Sequence of chain 1.A:
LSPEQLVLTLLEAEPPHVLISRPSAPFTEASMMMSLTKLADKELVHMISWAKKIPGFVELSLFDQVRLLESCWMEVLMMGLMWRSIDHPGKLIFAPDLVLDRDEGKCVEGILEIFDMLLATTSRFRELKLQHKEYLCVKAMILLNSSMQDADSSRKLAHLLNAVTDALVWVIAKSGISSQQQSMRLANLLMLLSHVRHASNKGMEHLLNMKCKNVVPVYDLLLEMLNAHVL

The protein below binds the small molecule below.
Small molecule (SMILES): CC(C)C[C@H](NC(=O)[C@H](CCC(N)=O)NC(=O)[C@@H](NC(=O)[C@H](CC(C)C)NC(=O)[C@@H](N)CCCCN)C(C)C)C(=O)N[C@@H](CC(C)C)C(=O)N[C@H](C(=O)N[C@H](C(=O)N[C@H](C(=O)O)[C@@H](C)O)[C@@H](C)O)[C@@H](C)O

Binding-site contacts:
Ligand atom CD2 contacts residue ILE50 of chain 1.A at 3.6 Å (hydrophobic).
Ligand atom C contacts residue ILE50 of chain 1.A at 4.1 Å (hydrophobic).
Ligand atom CD2 contacts residue GLN67 of chain 1.A at 3.7 Å.
Ligand atom CB contacts residue ILE50 of chain 1.A at 3.9 Å (hydrophobic).
Ligand atom CD1 contacts residue LEU230 of chain 1.A at 4.3 Å (hydrophobic).
Ligand atom C contacts residue LYS54 of chain 1.A at 4.1 Å.
Ligand atom CD1 contacts residue VAL47 of chain 1.A at 4.2 Å (hydrophobic).
Ligand atom CG contacts residue ILE50 of chain 1.A at 4.1 Å (hydrophobic).
Ligand atom CA contacts residue GLU233 of chain 1.A at 4.0 Å.
Ligand atom CA contacts residue GLU233 of chain 1.A at 3.1 Å.
Ligand atom CB contacts residue GLU233 of chain 1.A at 3.9 Å.
Ligand atom CD2 contacts residue GLU72 of chain 1.A at 3.5 Å.
Ligand atom CG contacts residue GLU233 of chain 1.A at 4.1 Å.
Ligand atom CD2 contacts residue LYS54 of chain 1.A at 4.0 Å.
Ligand atom CD1 contacts residue VAL68 of chain 1.A at 3.8 Å (hydrophobic).
Ligand atom C contacts residue LYS54 of chain 1.A at 3.7 Å.
Ligand atom CD2 contacts residue PHE59 of chain 1.A at 4.1 Å (hydrophobic).
Ligand atom CD contacts residue GLU233 of chain 1.A at 3.3 Å.
Ligand atom CD1 contacts residue LEU71 of chain 1.A at 4.0 Å (hydrophobic).
Ligand atom O contacts residue LYS54 of chain 1.A at 3.0 Å (salt-bridge).
Ligand atom CD1 contacts residue ILE50 of chain 1.A at 3.6 Å (hydrophobic).
Ligand atom O contacts residue LYS54 of chain 1.A at 2.5 Å (salt-bridge).
Ligand atom CA contacts residue ILE50 of chain 1.A at 4.2 Å (hydrophobic).
Ligand atom CD2 contacts residue VAL68 of chain 1.A at 3.9 Å (hydrophobic).
Ligand atom N contacts residue GLU233 of chain 1.A at 3.7 Å.
Ligand atom N contacts residue ILE50 of chain 1.A at 4.1 Å.
Ligand atom NZ contacts residue GLU233 of chain 1.A at 4.2 Å.
Ligand atom CD2 contacts residue MET234 of chain 1.A at 3.8 Å (hydrophobic).
Ligand atom CD2 contacts residue LEU71 of chain 1.A at 3.8 Å (hydrophobic).
Ligand atom CD1 contacts residue MET234 of chain 1.A at 4.3 Å (hydrophobic).
Ligand atom OG1 contacts residue LYS54 of chain 1.A at 3.6 Å.
Ligand atom CE contacts residue GLU233 of chain 1.A at 4.3 Å.
Ligand atom N contacts residue GLU233 of chain 1.A at 3.2 Å (salt-bridge).
Ligand atom O contacts residue ILE50 of chain 1.A at 4.1 Å.
Ligand atom CB contacts residue MET234 of chain 1.A at 4.3 Å (hydrophobic).
Ligand atom CB contacts residue GLU233 of chain 1.A at 3.5 Å.
Ligand atom CD1 contacts residue GLN67 of chain 1.A at 4.0 Å.
Ligand atom CG2 contacts residue VAL68 of chain 1.A at 4.0 Å (hydrophobic).
Ligand atom CA contacts residue LYS54 of chain 1.A at 3.9 Å.
Ligand atom C contacts residue GLU233 of chain 1.A at 3.9 Å.